Sequence of chain 1.B:
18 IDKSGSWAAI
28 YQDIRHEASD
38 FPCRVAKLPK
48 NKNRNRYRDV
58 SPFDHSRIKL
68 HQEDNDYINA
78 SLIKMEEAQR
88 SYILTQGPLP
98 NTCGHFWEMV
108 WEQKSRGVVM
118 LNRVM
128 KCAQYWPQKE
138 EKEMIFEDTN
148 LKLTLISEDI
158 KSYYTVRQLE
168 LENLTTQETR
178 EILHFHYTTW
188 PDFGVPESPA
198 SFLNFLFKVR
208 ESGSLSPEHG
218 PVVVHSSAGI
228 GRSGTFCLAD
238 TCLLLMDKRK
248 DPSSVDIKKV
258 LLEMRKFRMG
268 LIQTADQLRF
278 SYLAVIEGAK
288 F

Binding-site contacts:
Ligand atom N contacts residue ASP56 of chain 1.B at 3.1 Å (salt-bridge).
Ligand atom O contacts residue PHE190 of chain 1.B at 3.2 Å.
Ligand atom O1P contacts residue ALA225 of chain 1.B at 2.8 Å.
Ligand atom O3P contacts residue ARG229 of chain 1.B at 2.3 Å (salt-bridge).
Ligand atom O2P contacts residue SER223 of chain 1.B at 3.0 Å (h-bond).
Ligand atom O1P contacts residue GLY226 of chain 1.B at 3.0 Å (h-bond).
Ligand atom NE2 contacts residue VAL57 of chain 1.B at 3.5 Å.
Ligand atom OE1 contacts residue ASN52 of chain 1.B at 3.5 Å (h-bond).
Ligand atom F1 contacts residue GLY228 of chain 1.B at 3.5 Å.
Ligand atom CG contacts residue ALA225 of chain 1.B at 3.3 Å (hydrophobic).
Ligand atom CZ contacts residue ALA225 of chain 1.B at 3.4 Å (hydrophobic).
Ligand atom CB contacts residue TYR54 of chain 1.B at 3.3 Å (hydrophobic).
Ligand atom CD contacts residue ASP56 of chain 1.B at 3.5 Å.
Ligand atom CB contacts residue ARG55 of chain 1.B at 3.5 Å.
Ligand atom O contacts residue ARG55 of chain 1.B at 2.7 Å (salt-bridge).
Ligand atom CE2 contacts residue ALA225 of chain 1.B at 3.5 Å (hydrophobic).
Ligand atom O2P contacts residue ARG229 of chain 1.B at 2.5 Å (salt-bridge).
Ligand atom O1P contacts residue SER223 of chain 1.B at 2.4 Å (h-bond).
Ligand atom O3P contacts residue SER224 of chain 1.B at 3.1 Å (h-bond).
Ligand atom C contacts residue ARG55 of chain 1.B at 3.3 Å.
Ligand atom O contacts residue ARG32 of chain 1.B at 2.8 Å.
Ligand atom N contacts residue ASP56 of chain 1.B at 2.9 Å (salt-bridge).
Ligand atom C contacts residue ARG32 of chain 1.B at 3.4 Å.
Ligand atom CD1 contacts residue ALA225 of chain 1.B at 3.1 Å (hydrophobic).
Ligand atom O1P contacts residue GLY228 of chain 1.B at 3.5 Å (h-bond).
Ligand atom OE2 contacts residue ASN52 of chain 1.B at 3.5 Å (h-bond).
Ligand atom CD contacts residue GLN270 of chain 1.B at 3.2 Å.
Ligand atom P contacts residue SER223 of chain 1.B at 2.8 Å.
Ligand atom O1P contacts residue ILE227 of chain 1.B at 3.2 Å (h-bond).
Ligand atom O2P contacts residue GLY228 of chain 1.B at 3.1 Å (h-bond).
Ligand atom CB contacts residue ASP56 of chain 1.B at 3.1 Å.
Ligand atom CD2 contacts residue TYR54 of chain 1.B at 3.5 Å (hydrophobic).
Ligand atom CE1 contacts residue ALA225 of chain 1.B at 3.2 Å (hydrophobic).
Ligand atom CD contacts residue ARG32 of chain 1.B at 3.5 Å.
Ligand atom O contacts residue TYR54 of chain 1.B at 2.9 Å.
Ligand atom CD2 contacts residue ALA225 of chain 1.B at 3.5 Å (hydrophobic).
Ligand atom OE2 contacts residue ARG32 of chain 1.B at 3.4 Å (salt-bridge).
Ligand atom CG contacts residue GLN270 of chain 1.B at 3.4 Å.
Ligand atom NE2 contacts residue ASP56 of chain 1.B at 2.6 Å (salt-bridge).
Ligand atom O3P contacts residue SER223 of chain 1.B at 2.7 Å (h-bond).

A protein and the small-molecule ligand that binds it are described below.
Small molecule (SMILES): NC(=O)CC[C@H](NC(=O)[C@@H]1CCCN1C(=O)[C@@H](N)CCC(=O)O)C(=O)N[C@@H](Cc1ccc(C(F)(F)P(=O)(O)O)cc1)C(=O)N[C@@H](CCC(N)=O)C(=O)N1CCC[C@H]1C(=O)NCC(=O)N[C@@H](CCC(=O)O)C(=O)N[C@H](C=O)CC(N)=O